The small molecule below binds the protein below.
Small molecule (SMILES): N[C@@H](CO)C(=O)O

Sequence of chain 4.A:
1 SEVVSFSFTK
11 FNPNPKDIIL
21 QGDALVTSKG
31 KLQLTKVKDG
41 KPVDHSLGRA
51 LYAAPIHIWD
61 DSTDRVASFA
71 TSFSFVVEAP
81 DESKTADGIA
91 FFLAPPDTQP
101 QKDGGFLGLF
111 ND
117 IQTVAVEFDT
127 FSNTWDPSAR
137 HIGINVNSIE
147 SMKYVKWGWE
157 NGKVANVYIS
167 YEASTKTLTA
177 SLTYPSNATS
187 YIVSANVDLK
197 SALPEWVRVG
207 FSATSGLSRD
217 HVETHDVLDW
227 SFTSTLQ

Binding-site contacts:
Ligand atom CA contacts residue A2G1 of chain 4.J at 3.7 Å.
Ligand atom O contacts residue A2G1 of chain 4.J at 4.4 Å.
Ligand atom N contacts residue SO41 of chain 4.D at 3.0 Å (h-bond).
Ligand atom N contacts residue A2G1 of chain 4.J at 4.2 Å.
Ligand atom OG contacts residue SO41 of chain 4.D at 3.1 Å (h-bond).
Ligand atom CB contacts residue SO41 of chain 4.D at 4.0 Å.
Ligand atom CB contacts residue A2G1 of chain 4.J at 2.4 Å.
Ligand atom OG contacts residue PHE127 of chain 4.A at 4.2 Å.
Ligand atom CA contacts residue PHE127 of chain 4.A at 4.5 Å (hydrophobic).
Ligand atom CA contacts residue SO41 of chain 4.D at 3.8 Å.
Ligand atom OG contacts residue A2G1 of chain 4.J at 1.4 Å.
Ligand atom O contacts residue SO41 of chain 4.E at 4.4 Å.